Sequence of chain 1.A:
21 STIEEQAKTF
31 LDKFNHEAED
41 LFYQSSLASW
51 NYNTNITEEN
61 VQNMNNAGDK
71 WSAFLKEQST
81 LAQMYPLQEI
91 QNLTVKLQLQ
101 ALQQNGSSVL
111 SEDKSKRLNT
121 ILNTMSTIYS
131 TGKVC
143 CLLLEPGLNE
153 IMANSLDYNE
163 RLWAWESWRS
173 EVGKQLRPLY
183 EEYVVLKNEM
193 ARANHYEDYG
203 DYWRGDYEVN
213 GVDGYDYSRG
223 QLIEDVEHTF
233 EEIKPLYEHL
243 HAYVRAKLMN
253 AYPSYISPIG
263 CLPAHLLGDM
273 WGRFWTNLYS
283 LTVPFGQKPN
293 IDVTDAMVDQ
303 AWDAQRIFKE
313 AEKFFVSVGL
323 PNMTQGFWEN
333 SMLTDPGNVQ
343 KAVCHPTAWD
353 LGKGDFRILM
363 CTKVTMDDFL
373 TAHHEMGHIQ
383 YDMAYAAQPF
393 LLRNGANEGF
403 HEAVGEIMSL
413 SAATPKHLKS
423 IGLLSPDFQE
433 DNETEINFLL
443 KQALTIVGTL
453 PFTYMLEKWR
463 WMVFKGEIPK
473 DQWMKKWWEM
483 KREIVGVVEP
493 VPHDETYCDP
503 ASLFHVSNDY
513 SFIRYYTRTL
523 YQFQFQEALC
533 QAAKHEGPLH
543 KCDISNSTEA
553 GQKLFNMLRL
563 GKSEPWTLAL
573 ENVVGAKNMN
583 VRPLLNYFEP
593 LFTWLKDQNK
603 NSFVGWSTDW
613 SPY

A small-molecule ligand and the protein it binds are described below.
Small molecule (SMILES): CC(=O)N[C@@H]1[C@@H](O)[C@H](O)[C@@H](CO)O[C@H]1O

Binding-site contacts:
Ligand atom C5 contacts residue LYS28 of chain 1.A at 4.2 Å.
Ligand atom C5 contacts residue ASN92 of chain 1.A at 3.7 Å.
Ligand atom O7 contacts residue ASN92 of chain 1.A at 4.4 Å.
Ligand atom C8 contacts residue ASN92 of chain 1.A at 3.6 Å.
Ligand atom O6 contacts residue LYS28 of chain 1.A at 2.7 Å (salt-bridge).
Ligand atom C3 contacts residue ASN92 of chain 1.A at 3.8 Å.
Ligand atom C4 contacts residue ASN92 of chain 1.A at 4.2 Å.
Ligand atom C6 contacts residue LYS28 of chain 1.A at 3.3 Å.
Ligand atom N2 contacts residue ASN92 of chain 1.A at 2.9 Å (h-bond).
Ligand atom C7 contacts residue ASN92 of chain 1.A at 3.9 Å.
Ligand atom O5 contacts residue LYS28 of chain 1.A at 3.7 Å.
Ligand atom C2 contacts residue ASN92 of chain 1.A at 2.5 Å.
Ligand atom O5 contacts residue ASN92 of chain 1.A at 2.4 Å (h-bond).
Ligand atom C1 contacts residue ASN92 of chain 1.A at 1.4 Å.